Binding-site contacts:
Ligand atom C1 contacts residue TYR72 of chain 4.B at 4.1 Å (hydrophobic).
Ligand atom C11 contacts residue TYR72 of chain 4.B at 4.0 Å (hydrophobic).
Ligand atom C5 contacts residue ASN93 of chain 4.B at 4.3 Å.
Ligand atom O1B contacts residue ASN80 of chain 4.B at 4.3 Å.
Ligand atom C3 contacts residue GLY78 of chain 4.B at 4.1 Å.
Ligand atom C3 contacts residue VAL296 of chain 4.B at 3.5 Å (hydrophobic).
Ligand atom O4 contacts residue GLY78 of chain 4.B at 3.0 Å.
Ligand atom O1B contacts residue ARG77 of chain 4.B at 3.1 Å (salt-bridge).
Ligand atom O6 contacts residue ASN93 of chain 4.B at 3.2 Å (h-bond).
Ligand atom O8 contacts residue TYR72 of chain 4.B at 3.4 Å (h-bond).
Ligand atom C10 contacts residue TYR72 of chain 4.B at 4.1 Å (hydrophobic).
Ligand atom C11 contacts residue ASP85 of chain 4.C at 4.0 Å.
Ligand atom O3 contacts residue VAL296 of chain 4.B at 4.0 Å.
Ligand atom O1A contacts residue GLY78 of chain 4.B at 4.0 Å.
Ligand atom C7 contacts residue TYR72 of chain 4.B at 4.3 Å (hydrophobic).
Ligand atom O4 contacts residue ILE79 of chain 4.B at 3.6 Å (h-bond).
Ligand atom N5 contacts residue TYR72 of chain 4.B at 3.1 Å (h-bond).
Ligand atom O1A contacts residue TYR72 of chain 4.B at 3.4 Å.
Ligand atom C4 contacts residue HIS298 of chain 4.B at 3.4 Å.
Ligand atom C3 contacts residue GLY78 of chain 4.B at 3.9 Å.
Ligand atom C6 contacts residue ASN93 of chain 4.B at 3.2 Å.
Ligand atom C3 contacts residue HIS298 of chain 4.B at 3.4 Å.
Ligand atom C5 contacts residue TYR72 of chain 4.B at 3.9 Å (hydrophobic).
Ligand atom O4 contacts residue HIS298 of chain 4.B at 2.9 Å (h-bond).
Ligand atom C8 contacts residue ARG77 of chain 4.B at 4.3 Å.
Ligand atom C4 contacts residue ARG77 of chain 4.B at 4.0 Å.
Ligand atom C3 contacts residue ARG77 of chain 4.B at 3.9 Å.
Ligand atom O3 contacts residue GLY78 of chain 4.B at 3.4 Å.
Ligand atom C4 contacts residue TYR72 of chain 4.B at 4.1 Å (hydrophobic).
Ligand atom O4 contacts residue THR291 of chain 4.B at 3.1 Å.
Ligand atom C6 contacts residue TYR72 of chain 4.B at 4.0 Å (hydrophobic).
Ligand atom C1 contacts residue ARG77 of chain 4.B at 3.4 Å.
Ligand atom C2 contacts residue GLY78 of chain 4.B at 4.1 Å.
Ligand atom O1A contacts residue ARG77 of chain 4.B at 2.9 Å (salt-bridge).
Ligand atom C4 contacts residue GLY78 of chain 4.B at 3.6 Å.
Ligand atom O8 contacts residue ARG77 of chain 4.B at 3.4 Å (salt-bridge).
Ligand atom O1B contacts residue SER89 of chain 4.B at 4.1 Å.
Ligand atom O4 contacts residue VAL296 of chain 4.B at 4.0 Å.
Ligand atom O4 contacts residue ASN80 of chain 4.B at 4.2 Å.
Ligand atom O1B contacts residue TYR72 of chain 4.B at 4.2 Å.

Sequence of chain 4.C:
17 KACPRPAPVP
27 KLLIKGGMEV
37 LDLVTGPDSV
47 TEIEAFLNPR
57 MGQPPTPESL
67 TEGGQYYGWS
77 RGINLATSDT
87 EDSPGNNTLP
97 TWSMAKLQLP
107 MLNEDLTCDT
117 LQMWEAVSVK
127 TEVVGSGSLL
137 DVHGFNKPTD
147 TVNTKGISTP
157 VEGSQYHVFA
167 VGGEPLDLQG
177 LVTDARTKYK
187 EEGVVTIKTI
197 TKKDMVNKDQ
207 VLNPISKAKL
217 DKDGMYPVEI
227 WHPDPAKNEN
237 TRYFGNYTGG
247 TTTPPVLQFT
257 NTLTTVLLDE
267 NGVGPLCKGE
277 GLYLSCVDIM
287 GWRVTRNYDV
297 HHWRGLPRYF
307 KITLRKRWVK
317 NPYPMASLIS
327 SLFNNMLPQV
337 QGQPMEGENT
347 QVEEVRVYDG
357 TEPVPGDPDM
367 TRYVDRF

Sequence of chain 4.B:
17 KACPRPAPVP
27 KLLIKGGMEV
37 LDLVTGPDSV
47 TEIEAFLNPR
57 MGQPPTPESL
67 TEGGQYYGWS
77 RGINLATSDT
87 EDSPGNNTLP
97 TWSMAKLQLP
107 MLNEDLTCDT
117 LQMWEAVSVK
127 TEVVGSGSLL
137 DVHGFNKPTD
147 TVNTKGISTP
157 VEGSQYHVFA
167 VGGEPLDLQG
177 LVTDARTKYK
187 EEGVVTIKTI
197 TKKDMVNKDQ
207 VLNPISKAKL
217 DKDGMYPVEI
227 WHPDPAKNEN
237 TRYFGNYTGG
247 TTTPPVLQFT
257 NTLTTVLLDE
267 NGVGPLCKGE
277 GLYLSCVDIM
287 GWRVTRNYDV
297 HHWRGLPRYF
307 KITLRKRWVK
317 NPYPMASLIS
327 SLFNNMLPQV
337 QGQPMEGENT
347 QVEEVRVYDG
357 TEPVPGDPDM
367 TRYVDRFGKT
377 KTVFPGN

The protein below binds the small molecule below.
Small molecule (SMILES): CC(=O)N[C@@H]1[C@@H](O[C@@H]2O[C@H](CO)[C@H](O)[C@H](O[C@]3(C(=O)O)C[C@H](O)[C@@H](NC(C)=O)[C@H]([C@H](O)[C@H](O)CO)O3)[C@H]2O)[C@H](O)[C@@H](CO[C@]2(C(=O)O)C[C@H](O)[C@@H](NC(C)=O)[C@H]([C@H](O)[C@H](O)CO)O2)O[C@H]1O